Sequence of chain 1.M:
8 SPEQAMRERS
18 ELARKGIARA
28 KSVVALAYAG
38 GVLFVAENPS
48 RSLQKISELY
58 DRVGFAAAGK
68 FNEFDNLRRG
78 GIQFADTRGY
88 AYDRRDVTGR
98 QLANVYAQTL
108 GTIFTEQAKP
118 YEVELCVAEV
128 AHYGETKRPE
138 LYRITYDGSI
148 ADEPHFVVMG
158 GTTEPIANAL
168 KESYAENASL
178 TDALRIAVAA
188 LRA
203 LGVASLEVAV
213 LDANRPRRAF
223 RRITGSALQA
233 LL

This protein binds this small molecule.
Small molecule (SMILES): CC(C)C[C@H](NC(=O)[C@H](Cc1ccc(O)cc1)NC(=O)[C@H](CCC(N)=O)NC(=O)CN)C(=O)O

Binding-site contacts:
Ligand atom OXT contacts residue PHE68 of chain 1.N at 3.7 Å.
Ligand atom O contacts residue LYS28 of chain 1.N at 3.3 Å.
Ligand atom OH contacts residue GLY23 of chain 1.N at 3.5 Å.
Ligand atom N contacts residue LYS67 of chain 1.N at 3.6 Å (salt-bridge).
Ligand atom O contacts residue LYS67 of chain 1.N at 3.1 Å.
Ligand atom CE1 contacts residue LYS67 of chain 1.N at 3.7 Å.
Ligand atom CD1 contacts residue ALA27 of chain 1.N at 3.6 Å (hydrophobic).
Ligand atom O contacts residue LYS52 of chain 1.N at 3.7 Å.
Ligand atom CZ contacts residue ARG26 of chain 1.N at 3.1 Å.
Ligand atom O contacts residue ASN45 of chain 1.N at 3.2 Å (h-bond).
Ligand atom CE2 contacts residue ARG26 of chain 1.N at 3.3 Å.
Ligand atom O contacts residue PHE68 of chain 1.N at 3.2 Å (h-bond).
Ligand atom C contacts residue LYS67 of chain 1.N at 3.7 Å.
Ligand atom CE1 contacts residue GLU119 of chain 1.N at 3.0 Å.
Ligand atom O contacts residue SER146 of chain 1.M at 3.8 Å.
Ligand atom CB contacts residue ARG26 of chain 1.N at 3.4 Å.
Ligand atom CB contacts residue SER146 of chain 1.M at 3.6 Å.
Ligand atom CD1 contacts residue GLY23 of chain 1.N at 3.4 Å.
Ligand atom NE2 contacts residue PHE68 of chain 1.N at 3.8 Å.
Ligand atom OH contacts residue GLU119 of chain 1.N at 3.3 Å (salt-bridge).
Ligand atom CZ contacts residue GLY23 of chain 1.N at 3.8 Å.
Ligand atom OE1 contacts residue SER146 of chain 1.M at 3.2 Å.
Ligand atom CE1 contacts residue ARG26 of chain 1.N at 3.5 Å.
Ligand atom CG contacts residue ARG26 of chain 1.N at 3.0 Å.
Ligand atom OH contacts residue ARG26 of chain 1.N at 2.4 Å (salt-bridge).
Ligand atom C contacts residue LYS52 of chain 1.N at 3.6 Å.
Ligand atom CD1 contacts residue ARG26 of chain 1.N at 3.0 Å.
Ligand atom CG contacts residue PHE68 of chain 1.N at 3.6 Å (hydrophobic).
Ligand atom CD2 contacts residue ARG26 of chain 1.N at 3.4 Å.
Ligand atom CB contacts residue ALA27 of chain 1.N at 3.8 Å (hydrophobic).
Ligand atom CA contacts residue LYS67 of chain 1.N at 3.8 Å.
Ligand atom NE2 contacts residue ILE147 of chain 1.M at 3.4 Å.
Ligand atom NE2 contacts residue LEU50 of chain 1.N at 3.2 Å.
Ligand atom CB contacts residue LYS67 of chain 1.N at 3.2 Å.
Ligand atom CE1 contacts residue GLY23 of chain 1.N at 3.0 Å.
Ligand atom N contacts residue LYS67 of chain 1.N at 3.3 Å (salt-bridge).
Ligand atom CD1 contacts residue PRO46 of chain 1.N at 3.5 Å (hydrophobic).
Ligand atom CD contacts residue ILE147 of chain 1.M at 3.5 Å (hydrophobic).
Ligand atom CZ contacts residue GLU119 of chain 1.N at 3.5 Å.
Ligand atom OE1 contacts residue ILE147 of chain 1.M at 2.5 Å (h-bond).

Sequence of chain 1.N:
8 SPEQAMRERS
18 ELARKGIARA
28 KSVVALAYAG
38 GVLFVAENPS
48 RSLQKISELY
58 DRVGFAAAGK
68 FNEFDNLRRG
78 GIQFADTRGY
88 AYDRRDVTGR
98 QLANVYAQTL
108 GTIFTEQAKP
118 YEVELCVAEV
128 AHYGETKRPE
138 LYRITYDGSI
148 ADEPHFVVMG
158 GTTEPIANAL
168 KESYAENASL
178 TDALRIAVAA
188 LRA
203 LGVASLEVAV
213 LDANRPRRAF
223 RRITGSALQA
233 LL